Sequence of chain 1.D:
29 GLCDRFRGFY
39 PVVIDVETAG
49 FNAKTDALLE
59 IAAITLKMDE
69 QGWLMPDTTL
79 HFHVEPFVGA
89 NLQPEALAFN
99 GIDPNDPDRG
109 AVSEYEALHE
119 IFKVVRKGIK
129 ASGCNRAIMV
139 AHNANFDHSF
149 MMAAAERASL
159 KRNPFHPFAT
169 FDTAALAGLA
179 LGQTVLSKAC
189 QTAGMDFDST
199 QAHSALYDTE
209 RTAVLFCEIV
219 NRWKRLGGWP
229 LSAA

A protein and the small-molecule ligand that binds it are described below.
Small molecule (SMILES): Nc1ncnc2c1ncn2[C@H]1C[C@H](O[P](=O)(O)OC[C@H]2O[C@@H](n3cnc4c(N)ncnc43)C[C@@H]2O[P](=O)(O)OC[C@H]2O[C@@H](n3cnc4c(N)ncnc43)C[C@@H]2O)[C@@H](COP(=O)=O)O1

Binding-site contacts:
Ligand atom C5 contacts residue PHE49 of chain 1.C at 3.6 Å (hydrophobic).
Ligand atom C4' contacts residue THR46 of chain 1.C at 3.4 Å.
Ligand atom OP1 contacts residue VAL183 of chain 1.C at 3.4 Å.
Ligand atom C2' contacts residue PHE144 of chain 1.C at 3.5 Å (hydrophobic).
Ligand atom O4' contacts residue THR46 of chain 1.C at 3.5 Å (h-bond).
Ligand atom C2' contacts residue THR46 of chain 1.C at 3.5 Å.
Ligand atom O4' contacts residue ASN141 of chain 1.C at 3.1 Å (h-bond).
Ligand atom O3' contacts residue ASN98 of chain 1.C at 3.1 Å (h-bond).
Ligand atom OP1 contacts residue LEU184 of chain 1.C at 3.0 Å (h-bond).
Ligand atom N6 contacts residue PHE97 of chain 1.C at 3.5 Å.
Ligand atom N9 contacts residue PHE49 of chain 1.C at 3.3 Å.
Ligand atom C8 contacts residue PHE144 of chain 1.C at 3.4 Å (hydrophobic).
Ligand atom P contacts residue MG1 of chain 1.O at 3.2 Å.
Ligand atom N6 contacts residue PHE166 of chain 1.D at 3.5 Å.
Ligand atom C6 contacts residue PHE166 of chain 1.D at 3.4 Å (hydrophobic).
Ligand atom C2' contacts residue VAL183 of chain 1.C at 3.5 Å (hydrophobic).
Ligand atom C6 contacts residue PHE97 of chain 1.C at 3.4 Å (hydrophobic).
Ligand atom OP2 contacts residue VAL183 of chain 1.C at 3.5 Å.
Ligand atom C4 contacts residue PHE49 of chain 1.C at 3.3 Å (hydrophobic).
Ligand atom C6 contacts residue PHE49 of chain 1.C at 3.4 Å (hydrophobic).
Ligand atom C8 contacts residue PHE166 of chain 1.D at 3.5 Å (hydrophobic).
Ligand atom OP1 contacts residue MG1 of chain 1.O at 2.6 Å.
Ligand atom OP1 contacts residue MG1 of chain 1.K at 2.4 Å.
Ligand atom OP2 contacts residue ARG35 of chain 1.D at 2.5 Å (salt-bridge).
Ligand atom O3' contacts residue MG1 of chain 1.O at 2.5 Å.
Ligand atom OP1 contacts residue ARG35 of chain 1.D at 3.2 Å (salt-bridge).
Ligand atom O3' contacts residue GLU45 of chain 1.C at 2.5 Å (salt-bridge).
Ligand atom OP1 contacts residue HIS164 of chain 1.D at 2.8 Å (h-bond).
Ligand atom OP1 contacts residue HIS140 of chain 1.C at 3.4 Å (h-bond).
Ligand atom N3 contacts residue PHE49 of chain 1.C at 3.4 Å.
Ligand atom C3' contacts residue GLU45 of chain 1.C at 3.4 Å.
Ligand atom O4' contacts residue PHE144 of chain 1.C at 3.4 Å.
Ligand atom C5 contacts residue PHE166 of chain 1.D at 3.6 Å (hydrophobic).
Ligand atom C5' contacts residue PHE166 of chain 1.D at 3.5 Å (hydrophobic).
Ligand atom O3' contacts residue THR46 of chain 1.C at 3.1 Å (h-bond).
Ligand atom O5' contacts residue ASN141 of chain 1.C at 3.2 Å (h-bond).
Ligand atom OP2 contacts residue HIS201 of chain 1.C at 3.5 Å.
Ligand atom N1 contacts residue PHE49 of chain 1.C at 3.3 Å.
Ligand atom P contacts residue ARG35 of chain 1.D at 3.3 Å.
Ligand atom N7 contacts residue PHE166 of chain 1.D at 3.3 Å.

Sequence of chain 1.C:
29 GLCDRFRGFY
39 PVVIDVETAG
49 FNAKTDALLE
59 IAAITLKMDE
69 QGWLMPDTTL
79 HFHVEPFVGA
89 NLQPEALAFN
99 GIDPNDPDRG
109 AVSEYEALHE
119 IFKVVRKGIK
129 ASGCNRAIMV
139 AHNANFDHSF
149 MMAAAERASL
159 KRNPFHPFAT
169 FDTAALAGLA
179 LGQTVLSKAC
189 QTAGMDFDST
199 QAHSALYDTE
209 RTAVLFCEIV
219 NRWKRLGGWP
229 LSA